Sequence of chain 1.A:
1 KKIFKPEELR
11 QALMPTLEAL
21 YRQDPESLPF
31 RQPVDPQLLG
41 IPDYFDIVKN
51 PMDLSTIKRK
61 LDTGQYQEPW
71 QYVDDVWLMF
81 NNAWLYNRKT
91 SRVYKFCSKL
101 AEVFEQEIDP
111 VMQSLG

A small-molecule ligand and the protein it binds are described below.
Small molecule (SMILES): Cc1cc(N2CCOCC2)cc2[nH]c(-c3c(NC[C@@H](O)c4cccc(Cl)c4)cc[nH]c3=O)nc12

Binding-site contacts:
Ligand atom O01 contacts residue ASN81 of chain 1.A at 3.0 Å (h-bond).
Ligand atom CL16 contacts residue ASP109 of chain 1.A at 4.0 Å.
Ligand atom CL16 contacts residue TRP70 of chain 1.A at 3.7 Å.
Ligand atom N34 contacts residue TRP77 of chain 1.A at 3.5 Å.
Ligand atom C22 contacts residue TRP77 of chain 1.A at 3.9 Å (hydrophobic).
Ligand atom C17 contacts residue GLU105 of chain 1.A at 4.2 Å.
Ligand atom C08 contacts residue TRP77 of chain 1.A at 3.5 Å (hydrophobic).
Ligand atom O10 contacts residue TRP77 of chain 1.A at 3.0 Å (h-bond).
Ligand atom C33 contacts residue TRP77 of chain 1.A at 3.3 Å (hydrophobic).
Ligand atom C02 contacts residue ASN81 of chain 1.A at 3.8 Å.
Ligand atom C23 contacts residue TRP84 of chain 1.A at 4.2 Å (hydrophobic).
Ligand atom C14 contacts residue TRP70 of chain 1.A at 3.7 Å (hydrophobic).
Ligand atom N03 contacts residue TRP77 of chain 1.A at 3.9 Å.
Ligand atom O10 contacts residue GLU105 of chain 1.A at 2.6 Å (salt-bridge).
Ligand atom C05 contacts residue TRP77 of chain 1.A at 3.7 Å (hydrophobic).
Ligand atom C18 contacts residue TRP77 of chain 1.A at 3.7 Å (hydrophobic).
Ligand atom C11 contacts residue GLU105 of chain 1.A at 4.1 Å.
Ligand atom N24 contacts residue TRP84 of chain 1.A at 4.1 Å.
Ligand atom N07 contacts residue TRP77 of chain 1.A at 3.4 Å (h-bond).
Ligand atom C13 contacts residue TRP70 of chain 1.A at 4.4 Å (hydrophobic).
Ligand atom C09 contacts residue TRP77 of chain 1.A at 3.9 Å (hydrophobic).
Ligand atom CL16 contacts residue MET112 of chain 1.A at 3.9 Å.
Ligand atom C32 contacts residue GLU105 of chain 1.A at 3.5 Å.
Ligand atom C09 contacts residue GLU105 of chain 1.A at 3.4 Å.
Ligand atom C21 contacts residue TRP77 of chain 1.A at 3.4 Å (hydrophobic).
Ligand atom C17 contacts residue TRP70 of chain 1.A at 4.3 Å (hydrophobic).
Ligand atom C32 contacts residue TRP77 of chain 1.A at 3.8 Å (hydrophobic).
Ligand atom N03 contacts residue ASN81 of chain 1.A at 4.0 Å.
Ligand atom C31 contacts residue TRP77 of chain 1.A at 3.5 Å (hydrophobic).
Ligand atom C04 contacts residue TRP77 of chain 1.A at 4.0 Å (hydrophobic).
Ligand atom CL16 contacts residue ILE108 of chain 1.A at 4.3 Å.
Ligand atom C30 contacts residue TRP77 of chain 1.A at 4.1 Å (hydrophobic).
Ligand atom C15 contacts residue TRP70 of chain 1.A at 3.7 Å (hydrophobic).
Ligand atom N20 contacts residue TRP77 of chain 1.A at 3.6 Å.
Ligand atom C22 contacts residue TRP84 of chain 1.A at 3.8 Å (hydrophobic).
Ligand atom C23 contacts residue TRP77 of chain 1.A at 4.4 Å (hydrophobic).
Ligand atom C29 contacts residue TRP84 of chain 1.A at 3.7 Å (hydrophobic).
Ligand atom C06 contacts residue TRP77 of chain 1.A at 3.6 Å (hydrophobic).
Ligand atom C02 contacts residue TRP77 of chain 1.A at 3.9 Å (hydrophobic).
Ligand atom C19 contacts residue TRP77 of chain 1.A at 3.6 Å (hydrophobic).